Sequence of chain 1.C:
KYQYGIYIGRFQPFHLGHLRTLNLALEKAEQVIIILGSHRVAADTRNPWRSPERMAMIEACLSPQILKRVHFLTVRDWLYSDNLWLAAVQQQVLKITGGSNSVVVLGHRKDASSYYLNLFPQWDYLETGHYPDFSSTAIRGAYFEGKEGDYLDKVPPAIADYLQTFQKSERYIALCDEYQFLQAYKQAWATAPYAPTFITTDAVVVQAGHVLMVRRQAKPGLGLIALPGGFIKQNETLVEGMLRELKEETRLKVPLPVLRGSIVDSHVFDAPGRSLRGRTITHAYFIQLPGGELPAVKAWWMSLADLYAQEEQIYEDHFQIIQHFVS

Sequence of chain 1.A:
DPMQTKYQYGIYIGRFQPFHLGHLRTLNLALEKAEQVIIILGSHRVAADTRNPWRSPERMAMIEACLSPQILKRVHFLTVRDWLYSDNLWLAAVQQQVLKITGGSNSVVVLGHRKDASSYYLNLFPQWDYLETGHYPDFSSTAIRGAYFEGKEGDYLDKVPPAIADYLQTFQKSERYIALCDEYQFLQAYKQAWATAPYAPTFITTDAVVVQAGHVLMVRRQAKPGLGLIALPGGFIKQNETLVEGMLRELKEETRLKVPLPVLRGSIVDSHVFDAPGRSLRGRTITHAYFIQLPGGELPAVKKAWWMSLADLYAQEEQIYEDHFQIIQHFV

This small molecule binds to this protein.
Small molecule (SMILES): Nc1ncnc2c1ncn2[C@@H]1O[C@H](CO[P](=O)(O)O[P](=O)(O)OC[C@H]2O[C@@H](O)[C@H](O)[C@@H]2O)[C@@H](O)[C@H]1O

Binding-site contacts:
Ligand atom N7 contacts residue TYR199 of chain 1.C at 3.5 Å.
Ligand atom O1D contacts residue ARG279 of chain 1.A at 3.0 Å (salt-bridge).
Ligand atom O2A contacts residue GLU250 of chain 1.A at 3.4 Å (salt-bridge).
Ligand atom O2B contacts residue ARG221 of chain 1.A at 2.8 Å (salt-bridge).
Ligand atom N3 contacts residue TYR199 of chain 1.C at 3.5 Å.
Ligand atom N6 contacts residue TYR190 of chain 1.A at 3.3 Å (h-bond).
Ligand atom C6 contacts residue PHE236 of chain 1.A at 3.5 Å (hydrophobic).
Ligand atom O5D contacts residue ARG282 of chain 1.A at 3.5 Å (salt-bridge).
Ligand atom O2B contacts residue GLY234 of chain 1.A at 2.9 Å (h-bond).
Ligand atom O2A contacts residue GLY235 of chain 1.A at 3.2 Å.
Ligand atom N7 contacts residue TYR190 of chain 1.A at 2.7 Å (h-bond).
Ligand atom O3A contacts residue GLY235 of chain 1.A at 3.3 Å.
Ligand atom O2A contacts residue PHE236 of chain 1.A at 3.0 Å (h-bond).
Ligand atom O1A contacts residue GLU250 of chain 1.A at 2.9 Å (salt-bridge).
Ligand atom O1A contacts residue GLU254 of chain 1.A at 2.7 Å (salt-bridge).
Ligand atom O1D contacts residue ARG282 of chain 1.A at 3.1 Å (salt-bridge).
Ligand atom N7 contacts residue PHE236 of chain 1.A at 3.5 Å.
Ligand atom O2D contacts residue ARG279 of chain 1.A at 3.0 Å (salt-bridge).
Ligand atom C5D contacts residue GLY235 of chain 1.A at 3.5 Å.
Ligand atom O2D contacts residue ASP207 of chain 1.A at 2.6 Å (salt-bridge).
Ligand atom O2D contacts residue HIS330 of chain 1.A at 2.8 Å (h-bond).
Ligand atom O1B contacts residue ARG221 of chain 1.A at 2.8 Å (salt-bridge).
Ligand atom O1D contacts residue GLU328 of chain 1.A at 2.8 Å (salt-bridge).
Ligand atom C4 contacts residue TYR199 of chain 1.C at 3.5 Å (hydrophobic).
Ligand atom C2D contacts residue THR205 of chain 1.A at 3.4 Å.
Ligand atom PA contacts residue GLY235 of chain 1.A at 3.5 Å.
Ligand atom O3A contacts residue PHE236 of chain 1.A at 3.5 Å.
Ligand atom C2' contacts residue TYR199 of chain 1.C at 3.4 Å (hydrophobic).
Ligand atom N6 contacts residue PHE203 of chain 1.A at 3.5 Å.
Ligand atom PB contacts residue ARG221 of chain 1.A at 3.5 Å.
Ligand atom O3D contacts residue ASP207 of chain 1.A at 2.6 Å (salt-bridge).
Ligand atom N9 contacts residue TYR199 of chain 1.C at 3.6 Å.
Ligand atom C3D contacts residue ASP207 of chain 1.A at 3.5 Å.
Ligand atom C5 contacts residue TYR190 of chain 1.A at 3.6 Å (hydrophobic).
Ligand atom O1A contacts residue GLY234 of chain 1.A at 3.1 Å (h-bond).
Ligand atom C1D contacts residue GLU328 of chain 1.A at 3.2 Å.
Ligand atom C2D contacts residue ASP207 of chain 1.A at 3.5 Å.
Ligand atom C6 contacts residue TYR199 of chain 1.C at 3.5 Å (hydrophobic).
Ligand atom O3D contacts residue HIS330 of chain 1.A at 3.2 Å.
Ligand atom O4D contacts residue ARG282 of chain 1.A at 3.2 Å (salt-bridge).